A protein and the small-molecule ligand that binds it are described below.
Small molecule (SMILES): [C-]#[N+]/C=C\c1c[nH]c2ccccc12

Binding-site contacts:
Ligand atom N02 contacts residue IMD1 of chain 1.G at 3.8 Å.
Ligand atom C01 contacts residue TYR232 of chain 1.A at 4.1 Å (hydrophobic).
Ligand atom C05 contacts residue LEU266 of chain 1.A at 3.4 Å (hydrophobic).
Ligand atom C04 contacts residue LEU266 of chain 1.A at 3.4 Å (hydrophobic).
Ligand atom C08 contacts residue VAL291 of chain 1.A at 3.8 Å (hydrophobic).
Ligand atom C10 contacts residue GLY69 of chain 1.A at 4.0 Å.
Ligand atom C06 contacts residue ARG67 of chain 1.A at 3.7 Å.
Ligand atom C12 contacts residue VAL291 of chain 1.A at 3.7 Å (hydrophobic).
Ligand atom C08 contacts residue ARG67 of chain 1.A at 4.1 Å.
Ligand atom C08 contacts residue ASP284 of chain 1.A at 4.0 Å.
Ligand atom C09 contacts residue TRP124 of chain 1.A at 3.7 Å (hydrophobic).
Ligand atom C09 contacts residue VAL291 of chain 1.A at 3.9 Å (hydrophobic).
Ligand atom C01 contacts residue POP1 of chain 1.I at 2.3 Å.
Ligand atom C01 contacts residue TYR175 of chain 1.A at 3.9 Å (hydrophobic).
Ligand atom C09 contacts residue ALA51 of chain 1.A at 3.7 Å (hydrophobic).
Ligand atom N07 contacts residue LEU266 of chain 1.A at 4.1 Å.
Ligand atom C13 contacts residue LEU266 of chain 1.A at 4.2 Å (hydrophobic).
Ligand atom C09 contacts residue GLY49 of chain 1.A at 4.1 Å.
Ligand atom C13 contacts residue VAL291 of chain 1.A at 3.7 Å (hydrophobic).
Ligand atom C11 contacts residue VAL291 of chain 1.A at 3.9 Å (hydrophobic).
Ligand atom C10 contacts residue GLY49 of chain 1.A at 3.1 Å.
Ligand atom N07 contacts residue ASP284 of chain 1.A at 2.8 Å (salt-bridge).
Ligand atom N07 contacts residue ALA51 of chain 1.A at 4.2 Å.
Ligand atom C11 contacts residue GLY69 of chain 1.A at 4.2 Å.
Ligand atom C03 contacts residue IMD1 of chain 1.G at 3.5 Å.
Ligand atom C10 contacts residue VAL291 of chain 1.A at 3.6 Å (hydrophobic).
Ligand atom C01 contacts residue IMD1 of chain 1.G at 3.9 Å.
Ligand atom C08 contacts residue TRP124 of chain 1.A at 3.8 Å (hydrophobic).
Ligand atom C11 contacts residue GLY49 of chain 1.A at 4.0 Å.
Ligand atom C04 contacts residue IMD1 of chain 1.G at 3.8 Å.
Ligand atom C13 contacts residue TRP124 of chain 1.A at 3.8 Å (hydrophobic).
Ligand atom C10 contacts residue TRP124 of chain 1.A at 3.6 Å (hydrophobic).
Ligand atom C09 contacts residue ARG67 of chain 1.A at 3.7 Å.
Ligand atom C12 contacts residue TRP124 of chain 1.A at 3.4 Å (hydrophobic).
Ligand atom C11 contacts residue TRP124 of chain 1.A at 3.4 Å (hydrophobic).
Ligand atom N02 contacts residue POP1 of chain 1.I at 3.4 Å (h-bond).
Ligand atom C06 contacts residue ASP284 of chain 1.A at 3.4 Å.
Ligand atom N07 contacts residue ARG67 of chain 1.A at 3.4 Å (salt-bridge).
Ligand atom C06 contacts residue LEU266 of chain 1.A at 3.3 Å (hydrophobic).
Ligand atom C10 contacts residue TYR68 of chain 1.A at 4.1 Å (hydrophobic).

Sequence of chain 1.A:
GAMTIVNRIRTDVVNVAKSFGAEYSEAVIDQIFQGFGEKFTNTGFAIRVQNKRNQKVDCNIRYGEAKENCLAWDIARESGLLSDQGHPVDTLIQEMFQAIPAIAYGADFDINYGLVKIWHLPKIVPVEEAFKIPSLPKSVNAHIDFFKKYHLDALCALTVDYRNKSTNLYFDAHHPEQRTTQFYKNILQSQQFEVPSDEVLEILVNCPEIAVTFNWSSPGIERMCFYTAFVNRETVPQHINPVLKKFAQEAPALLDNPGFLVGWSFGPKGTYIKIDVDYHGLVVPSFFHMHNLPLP